Binding-site contacts:
Ligand atom C5 contacts residue TYR349 of chain 1.F at 3.2 Å (hydrophobic).
Ligand atom O2' contacts residue PHE428 of chain 1.F at 3.2 Å.
Ligand atom O2B contacts residue MG1 of chain 1.FA at 2.2 Å.
Ligand atom O2G contacts residue MG1 of chain 1.FA at 2.1 Å.
Ligand atom O1B contacts residue LYS166 of chain 1.F at 2.7 Å (salt-bridge).
Ligand atom O2G contacts residue ARG193 of chain 1.F at 3.3 Å (salt-bridge).
Ligand atom O1G contacts residue ARG193 of chain 1.F at 2.8 Å (salt-bridge).
Ligand atom O3' contacts residue PHE428 of chain 1.F at 3.4 Å.
Ligand atom O1G contacts residue ARG373 of chain 1.B at 3.0 Å (salt-bridge).
Ligand atom O2' contacts residue VAL371 of chain 1.B at 3.3 Å.
Ligand atom N9 contacts residue TYR349 of chain 1.F at 3.5 Å.
Ligand atom C6 contacts residue TYR349 of chain 1.F at 3.4 Å (hydrophobic).
Ligand atom O2B contacts residue LYS166 of chain 1.F at 3.4 Å (salt-bridge).
Ligand atom O1G contacts residue SER344 of chain 1.B at 3.1 Å.
Ligand atom PG contacts residue MG1 of chain 1.FA at 3.4 Å.
Ligand atom PB contacts residue MG1 of chain 1.FA at 3.4 Å.
Ligand atom O3A contacts residue GLY165 of chain 1.F at 3.1 Å (h-bond).
Ligand atom O2A contacts residue THR167 of chain 1.F at 3.2 Å (h-bond).
Ligand atom N3B contacts residue MG1 of chain 1.FA at 3.6 Å.
Ligand atom C2 contacts residue THR429 of chain 1.F at 3.5 Å.
Ligand atom N3B contacts residue ARG373 of chain 1.B at 3.4 Å (salt-bridge).
Ligand atom N7 contacts residue VAL168 of chain 1.F at 3.6 Å.
Ligand atom O3A contacts residue LYS166 of chain 1.F at 3.5 Å (salt-bridge).
Ligand atom O3G contacts residue ALA162 of chain 1.F at 3.4 Å.
Ligand atom O1B contacts residue VAL164 of chain 1.F at 3.3 Å (h-bond).
Ligand atom O1B contacts residue GLY165 of chain 1.F at 3.1 Å (h-bond).
Ligand atom N7 contacts residue TYR349 of chain 1.F at 3.6 Å.
Ligand atom O2A contacts residue GLY165 of chain 1.F at 3.3 Å.
Ligand atom N3B contacts residue GLY163 of chain 1.F at 3.2 Å (h-bond).
Ligand atom O2B contacts residue THR167 of chain 1.F at 2.9 Å (h-bond).
Ligand atom O3' contacts residue ARG373 of chain 1.B at 3.6 Å.
Ligand atom O3G contacts residue GLY163 of chain 1.F at 3.2 Å (h-bond).
Ligand atom O3G contacts residue LYS166 of chain 1.F at 2.8 Å (salt-bridge).
Ligand atom O1B contacts residue GLY163 of chain 1.F at 3.5 Å (h-bond).
Ligand atom N1 contacts residue TYR349 of chain 1.F at 3.3 Å.
Ligand atom C4 contacts residue TYR349 of chain 1.F at 3.4 Å (hydrophobic).
Ligand atom PB contacts residue LYS166 of chain 1.F at 3.4 Å.
Ligand atom O2A contacts residue VAL168 of chain 1.F at 2.6 Å (h-bond).
Ligand atom N1 contacts residue ALA425 of chain 1.F at 3.5 Å.
Ligand atom O1A contacts residue ARG373 of chain 1.B at 3.3 Å (salt-bridge).

Sequence of chain 1.F:
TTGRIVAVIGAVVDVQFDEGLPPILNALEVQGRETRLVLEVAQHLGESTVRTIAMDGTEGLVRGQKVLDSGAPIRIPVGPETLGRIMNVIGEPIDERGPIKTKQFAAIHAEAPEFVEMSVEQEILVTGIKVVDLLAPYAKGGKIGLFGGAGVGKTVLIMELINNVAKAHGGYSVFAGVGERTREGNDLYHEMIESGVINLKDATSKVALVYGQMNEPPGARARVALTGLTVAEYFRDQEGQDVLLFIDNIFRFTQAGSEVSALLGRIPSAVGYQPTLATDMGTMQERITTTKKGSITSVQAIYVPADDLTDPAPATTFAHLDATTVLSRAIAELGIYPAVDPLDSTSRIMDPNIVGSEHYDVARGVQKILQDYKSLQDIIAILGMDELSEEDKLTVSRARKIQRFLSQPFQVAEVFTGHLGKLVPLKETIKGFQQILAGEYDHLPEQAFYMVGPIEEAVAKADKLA

This small molecule binds to this protein.
Small molecule (SMILES): Nc1ncnc2c1ncn2[C@@H]1O[C@H](CO[P](=O)(O)O[P](=O)(O)NP(=O)(O)O)[C@@H](O)[C@H]1O

Sequence of chain 1.B:
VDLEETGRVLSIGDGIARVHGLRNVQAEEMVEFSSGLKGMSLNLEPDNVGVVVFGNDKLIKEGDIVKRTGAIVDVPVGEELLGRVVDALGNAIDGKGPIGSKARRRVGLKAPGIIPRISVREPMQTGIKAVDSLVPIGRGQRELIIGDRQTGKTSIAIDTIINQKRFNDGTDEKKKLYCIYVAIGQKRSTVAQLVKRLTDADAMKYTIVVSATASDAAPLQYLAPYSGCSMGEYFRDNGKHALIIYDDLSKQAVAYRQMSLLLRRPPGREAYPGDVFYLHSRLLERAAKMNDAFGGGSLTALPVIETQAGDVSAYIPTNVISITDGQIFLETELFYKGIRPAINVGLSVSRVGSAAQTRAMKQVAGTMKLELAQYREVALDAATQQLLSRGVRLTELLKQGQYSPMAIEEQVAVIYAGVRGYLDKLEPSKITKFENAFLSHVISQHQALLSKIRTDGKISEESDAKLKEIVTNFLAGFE